Binding-site contacts:
Ligand atom O07 contacts residue GLN106 of chain 2.C at 3.6 Å.
Ligand atom C05 contacts residue LYS228 of chain 2.C at 3.4 Å.
Ligand atom C27 contacts residue ALA389 of chain 2.C at 3.5 Å (hydrophobic).
Ligand atom O29 contacts residue ASN177 of chain 2.C at 3.0 Å (h-bond).
Ligand atom P08 contacts residue GLY105 of chain 2.C at 3.4 Å.
Ligand atom O10 contacts residue ARG77 of chain 1.A at 2.7 Å (salt-bridge).
Ligand atom P08 contacts residue TYR75 of chain 1.A at 3.6 Å.
Ligand atom C02 contacts residue ASP202 of chain 2.C at 3.5 Å.
Ligand atom O10 contacts residue SER104 of chain 2.C at 3.4 Å.
Ligand atom C01 contacts residue ASP202 of chain 2.C at 3.3 Å.
Ligand atom O09 contacts residue ARG77 of chain 1.A at 2.7 Å (salt-bridge).
Ligand atom N03 contacts residue ASP202 of chain 2.C at 2.8 Å (salt-bridge).
Ligand atom O30 contacts residue ARG425 of chain 2.C at 2.8 Å (salt-bridge).
Ligand atom O07 contacts residue SER225 of chain 2.C at 3.1 Å (h-bond).
Ligand atom O11 contacts residue SER225 of chain 2.C at 2.7 Å (h-bond).
Ligand atom N24 contacts residue LYS228 of chain 2.C at 2.5 Å (salt-bridge).
Ligand atom C31 contacts residue LYS228 of chain 2.C at 3.6 Å.
Ligand atom P08 contacts residue SER225 of chain 2.C at 3.5 Å.
Ligand atom C13 contacts residue LYS228 of chain 2.C at 1.5 Å.
Ligand atom C12 contacts residue LYS228 of chain 2.C at 2.6 Å.
Ligand atom C04 contacts residue TYR130 of chain 2.C at 3.6 Å (hydrophobic).
Ligand atom O10 contacts residue GLN106 of chain 2.C at 2.9 Å (h-bond).
Ligand atom C27 contacts residue TYR75 of chain 1.A at 3.5 Å (hydrophobic).
Ligand atom C25 contacts residue LYS228 of chain 2.C at 3.0 Å.
Ligand atom C26 contacts residue TYR130 of chain 2.C at 3.3 Å (hydrophobic).
Ligand atom N03 contacts residue GLN109 of chain 2.C at 3.3 Å (h-bond).
Ligand atom O32 contacts residue ASN177 of chain 2.C at 3.1 Å (h-bond).
Ligand atom O10 contacts residue GLY105 of chain 2.C at 3.2 Å (h-bond).
Ligand atom O11 contacts residue GLY105 of chain 2.C at 2.8 Å (h-bond).
Ligand atom O11 contacts residue THR227 of chain 2.C at 2.9 Å (h-bond).
Ligand atom O09 contacts residue TYR75 of chain 1.A at 2.5 Å (h-bond).
Ligand atom C04 contacts residue GLN109 of chain 2.C at 3.2 Å.
Ligand atom C05 contacts residue TYR130 of chain 2.C at 3.6 Å (hydrophobic).
Ligand atom O29 contacts residue ARG425 of chain 2.C at 3.0 Å (salt-bridge).
Ligand atom O29 contacts residue TYR130 of chain 2.C at 3.5 Å.
Ligand atom O30 contacts residue ASN390 of chain 2.C at 3.3 Å (h-bond).
Ligand atom P08 contacts residue ARG77 of chain 1.A at 3.6 Å.
Ligand atom N24 contacts residue TYR130 of chain 2.C at 3.0 Å.
Ligand atom O09 contacts residue LYS228 of chain 2.C at 3.5 Å (salt-bridge).
Ligand atom O07 contacts residue GLY105 of chain 2.C at 3.4 Å.

This small molecule binds to this protein.
Small molecule (SMILES): C=C[C@H](NCc1c(COP(=O)(O)O)cnc(C)c1O)C(=O)O

Sequence of chain 1.A:
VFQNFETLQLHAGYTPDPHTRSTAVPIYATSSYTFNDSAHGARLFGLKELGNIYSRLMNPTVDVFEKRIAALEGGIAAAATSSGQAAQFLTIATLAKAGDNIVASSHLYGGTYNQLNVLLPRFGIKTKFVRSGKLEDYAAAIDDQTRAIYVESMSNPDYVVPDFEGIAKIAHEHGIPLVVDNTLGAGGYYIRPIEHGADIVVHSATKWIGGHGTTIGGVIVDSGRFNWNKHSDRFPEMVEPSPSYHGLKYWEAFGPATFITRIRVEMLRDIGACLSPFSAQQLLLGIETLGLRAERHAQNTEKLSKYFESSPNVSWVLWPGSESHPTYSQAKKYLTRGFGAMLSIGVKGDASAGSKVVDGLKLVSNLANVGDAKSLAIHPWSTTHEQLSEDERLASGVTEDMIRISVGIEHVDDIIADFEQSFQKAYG

Sequence of chain 2.C:
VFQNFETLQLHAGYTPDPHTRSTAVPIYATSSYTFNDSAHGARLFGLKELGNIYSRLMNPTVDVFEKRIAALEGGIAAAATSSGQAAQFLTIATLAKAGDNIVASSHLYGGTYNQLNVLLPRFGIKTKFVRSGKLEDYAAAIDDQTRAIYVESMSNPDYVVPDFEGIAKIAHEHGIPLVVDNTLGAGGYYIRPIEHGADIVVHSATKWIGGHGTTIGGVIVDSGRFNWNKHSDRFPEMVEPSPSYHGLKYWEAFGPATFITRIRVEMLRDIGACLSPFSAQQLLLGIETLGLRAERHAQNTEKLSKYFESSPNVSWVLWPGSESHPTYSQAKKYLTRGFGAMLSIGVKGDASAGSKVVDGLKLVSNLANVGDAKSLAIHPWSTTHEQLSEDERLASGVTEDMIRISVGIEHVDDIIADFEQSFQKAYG